This protein binds this small molecule.
Small molecule (SMILES): COc1ccc(OC)c(NC(=O)c2nnn(Cc3ccc(Br)cc3F)c2N)c1

Sequence of chain 1.D:
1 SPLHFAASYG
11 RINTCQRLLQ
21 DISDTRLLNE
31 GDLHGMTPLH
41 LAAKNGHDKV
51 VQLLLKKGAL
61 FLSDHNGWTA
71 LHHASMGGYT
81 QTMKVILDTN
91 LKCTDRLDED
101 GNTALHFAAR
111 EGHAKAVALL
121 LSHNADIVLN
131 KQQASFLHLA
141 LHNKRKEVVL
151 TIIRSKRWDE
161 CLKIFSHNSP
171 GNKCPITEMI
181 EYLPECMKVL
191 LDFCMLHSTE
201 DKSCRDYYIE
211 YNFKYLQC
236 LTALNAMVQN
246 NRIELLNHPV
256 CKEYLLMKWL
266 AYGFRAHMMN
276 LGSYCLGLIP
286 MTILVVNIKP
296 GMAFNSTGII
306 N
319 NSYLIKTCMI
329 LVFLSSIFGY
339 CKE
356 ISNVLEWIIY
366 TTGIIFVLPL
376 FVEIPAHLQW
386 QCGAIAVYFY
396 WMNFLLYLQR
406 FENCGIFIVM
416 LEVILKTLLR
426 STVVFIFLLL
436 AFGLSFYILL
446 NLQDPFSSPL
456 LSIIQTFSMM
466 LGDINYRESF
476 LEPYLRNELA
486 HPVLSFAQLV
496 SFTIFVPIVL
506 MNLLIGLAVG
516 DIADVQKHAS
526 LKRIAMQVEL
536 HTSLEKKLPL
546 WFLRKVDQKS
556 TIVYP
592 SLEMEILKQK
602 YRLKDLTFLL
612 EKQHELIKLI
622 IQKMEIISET

Sequence of chain 1.A:
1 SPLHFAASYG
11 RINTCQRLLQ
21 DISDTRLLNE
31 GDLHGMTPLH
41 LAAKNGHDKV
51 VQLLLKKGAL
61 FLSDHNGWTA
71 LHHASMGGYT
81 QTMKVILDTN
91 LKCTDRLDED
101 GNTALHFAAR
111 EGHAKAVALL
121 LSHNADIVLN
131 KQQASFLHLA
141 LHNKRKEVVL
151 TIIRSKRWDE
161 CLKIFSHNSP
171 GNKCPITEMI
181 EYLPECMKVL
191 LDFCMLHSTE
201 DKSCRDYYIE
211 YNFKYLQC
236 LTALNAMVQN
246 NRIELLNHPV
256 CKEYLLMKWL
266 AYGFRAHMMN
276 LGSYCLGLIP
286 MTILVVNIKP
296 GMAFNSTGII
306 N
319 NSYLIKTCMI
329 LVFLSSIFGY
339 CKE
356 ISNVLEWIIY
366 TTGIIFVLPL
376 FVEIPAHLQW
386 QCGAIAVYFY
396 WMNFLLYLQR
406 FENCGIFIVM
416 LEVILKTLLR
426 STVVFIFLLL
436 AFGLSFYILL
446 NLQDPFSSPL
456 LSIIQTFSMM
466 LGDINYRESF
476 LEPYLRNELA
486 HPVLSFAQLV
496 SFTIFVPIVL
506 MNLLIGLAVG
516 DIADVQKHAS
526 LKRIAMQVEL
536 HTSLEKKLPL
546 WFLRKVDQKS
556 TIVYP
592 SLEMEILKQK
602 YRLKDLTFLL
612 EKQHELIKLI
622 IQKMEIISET

Binding-site contacts:
Ligand atom C10 contacts residue PHE394 of chain 1.D at 3.9 Å (hydrophobic).
Ligand atom O11 contacts residue PHE500 of chain 1.A at 3.1 Å.
Ligand atom C13 contacts residue SER496 of chain 1.A at 3.7 Å.
Ligand atom C4 contacts residue LEU420 of chain 1.D at 4.0 Å (hydrophobic).
Ligand atom N26 contacts residue TYR393 of chain 1.D at 3.4 Å (h-bond).
Ligand atom F24 contacts residue GLN493 of chain 1.A at 3.6 Å.
Ligand atom BR25 contacts residue GLN493 of chain 1.A at 3.4 Å.
Ligand atom F24 contacts residue ALA492 of chain 1.A at 3.0 Å.
Ligand atom N9 contacts residue PHE394 of chain 1.D at 3.7 Å.
Ligand atom C19 contacts residue TYR393 of chain 1.D at 3.9 Å (hydrophobic).
Ligand atom C28 contacts residue LEU424 of chain 1.D at 3.7 Å (hydrophobic).
Ligand atom C1 contacts residue MET397 of chain 1.D at 3.6 Å (hydrophobic).
Ligand atom C10 contacts residue PHE500 of chain 1.A at 4.0 Å (hydrophobic).
Ligand atom N14 contacts residue SER496 of chain 1.A at 3.8 Å.
Ligand atom C21 contacts residue GLN493 of chain 1.A at 3.6 Å.
Ligand atom C23 contacts residue GLN493 of chain 1.A at 3.7 Å.
Ligand atom C20 contacts residue TYR393 of chain 1.D at 3.6 Å (hydrophobic).
Ligand atom C5 contacts residue LEU420 of chain 1.D at 3.6 Å (hydrophobic).
Ligand atom C20 contacts residue GLN493 of chain 1.A at 3.8 Å.
Ligand atom BR25 contacts residue ALA389 of chain 1.D at 3.6 Å.
Ligand atom C22 contacts residue LEU489 of chain 1.A at 3.7 Å (hydrophobic).
Ligand atom C17 contacts residue SER496 of chain 1.A at 3.4 Å.
Ligand atom C7 contacts residue PHE500 of chain 1.A at 3.9 Å (hydrophobic).
Ligand atom O2 contacts residue LEU360 of chain 1.D at 3.9 Å.
Ligand atom N26 contacts residue SER496 of chain 1.A at 3.1 Å (h-bond).
Ligand atom N15 contacts residue PHE394 of chain 1.D at 3.9 Å.
Ligand atom O2 contacts residue MET397 of chain 1.D at 3.5 Å.
Ligand atom C6 contacts residue PHE500 of chain 1.A at 3.8 Å (hydrophobic).
Ligand atom N26 contacts residue GLN493 of chain 1.A at 3.7 Å.
Ligand atom C1 contacts residue LEU401 of chain 1.D at 3.6 Å (hydrophobic).
Ligand atom BR25 contacts residue SER440 of chain 1.A at 3.6 Å.
Ligand atom C19 contacts residue GLN493 of chain 1.A at 3.9 Å.
Ligand atom N16 contacts residue PHE394 of chain 1.D at 3.5 Å.
Ligand atom C6 contacts residue ILE356 of chain 1.D at 3.8 Å (hydrophobic).
Ligand atom C12 contacts residue PHE394 of chain 1.D at 3.7 Å (hydrophobic).
Ligand atom C22 contacts residue GLN493 of chain 1.A at 3.7 Å.
Ligand atom C19 contacts residue PHE394 of chain 1.D at 3.8 Å (hydrophobic).
Ligand atom O11 contacts residue TYR393 of chain 1.D at 3.3 Å (h-bond).
Ligand atom O27 contacts residue ILE356 of chain 1.D at 3.6 Å.
Ligand atom C18 contacts residue GLN493 of chain 1.A at 3.8 Å.